Binding-site contacts:
Ligand atom O6 contacts residue THR329 of chain 1.C at 3.6 Å.
Ligand atom O7 contacts residue ASN327 of chain 1.C at 3.5 Å (h-bond).
Ligand atom C8 contacts residue ASN327 of chain 1.C at 4.0 Å.
Ligand atom C2 contacts residue ASN327 of chain 1.C at 2.3 Å.
Ligand atom C1 contacts residue SER351 of chain 1.C at 4.0 Å.
Ligand atom N2 contacts residue ASN327 of chain 1.C at 2.5 Å (h-bond).
Ligand atom C5 contacts residue ASN327 of chain 1.C at 3.9 Å.
Ligand atom C7 contacts residue ASN327 of chain 1.C at 3.1 Å.
Ligand atom O5 contacts residue THR329 of chain 1.C at 4.3 Å.
Ligand atom C4 contacts residue ASN327 of chain 1.C at 4.3 Å.
Ligand atom C1 contacts residue ASN327 of chain 1.C at 1.5 Å.
Ligand atom O5 contacts residue ASN327 of chain 1.C at 2.6 Å (h-bond).
Ligand atom C3 contacts residue ASN327 of chain 1.C at 3.7 Å.

Sequence of chain 1.C:
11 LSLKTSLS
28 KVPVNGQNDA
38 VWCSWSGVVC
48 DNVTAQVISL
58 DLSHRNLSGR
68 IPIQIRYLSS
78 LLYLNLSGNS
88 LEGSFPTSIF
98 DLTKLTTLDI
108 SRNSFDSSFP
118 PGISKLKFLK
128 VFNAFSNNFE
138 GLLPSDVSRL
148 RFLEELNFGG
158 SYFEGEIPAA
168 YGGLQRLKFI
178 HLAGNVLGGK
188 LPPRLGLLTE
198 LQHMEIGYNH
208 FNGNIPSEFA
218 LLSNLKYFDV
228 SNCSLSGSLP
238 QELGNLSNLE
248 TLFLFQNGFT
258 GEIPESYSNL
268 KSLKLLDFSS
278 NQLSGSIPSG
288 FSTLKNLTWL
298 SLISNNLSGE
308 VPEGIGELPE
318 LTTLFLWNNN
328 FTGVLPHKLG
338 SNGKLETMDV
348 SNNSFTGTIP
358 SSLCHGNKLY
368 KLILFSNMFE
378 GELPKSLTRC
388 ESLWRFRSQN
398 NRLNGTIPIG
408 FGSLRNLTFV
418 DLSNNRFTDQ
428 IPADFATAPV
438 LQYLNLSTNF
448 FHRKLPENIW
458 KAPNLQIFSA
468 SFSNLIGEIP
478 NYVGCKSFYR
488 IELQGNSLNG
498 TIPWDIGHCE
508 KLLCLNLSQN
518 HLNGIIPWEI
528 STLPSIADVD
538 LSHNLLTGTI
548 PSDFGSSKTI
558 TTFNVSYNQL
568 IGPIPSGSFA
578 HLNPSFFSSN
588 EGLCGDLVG

A small-molecule ligand and the protein it binds are described below.
Small molecule (SMILES): CC(=O)N[C@@H]1[C@@H](O)[C@H](O)[C@@H](CO)O[C@H]1O